Sequence of chain 1.D:
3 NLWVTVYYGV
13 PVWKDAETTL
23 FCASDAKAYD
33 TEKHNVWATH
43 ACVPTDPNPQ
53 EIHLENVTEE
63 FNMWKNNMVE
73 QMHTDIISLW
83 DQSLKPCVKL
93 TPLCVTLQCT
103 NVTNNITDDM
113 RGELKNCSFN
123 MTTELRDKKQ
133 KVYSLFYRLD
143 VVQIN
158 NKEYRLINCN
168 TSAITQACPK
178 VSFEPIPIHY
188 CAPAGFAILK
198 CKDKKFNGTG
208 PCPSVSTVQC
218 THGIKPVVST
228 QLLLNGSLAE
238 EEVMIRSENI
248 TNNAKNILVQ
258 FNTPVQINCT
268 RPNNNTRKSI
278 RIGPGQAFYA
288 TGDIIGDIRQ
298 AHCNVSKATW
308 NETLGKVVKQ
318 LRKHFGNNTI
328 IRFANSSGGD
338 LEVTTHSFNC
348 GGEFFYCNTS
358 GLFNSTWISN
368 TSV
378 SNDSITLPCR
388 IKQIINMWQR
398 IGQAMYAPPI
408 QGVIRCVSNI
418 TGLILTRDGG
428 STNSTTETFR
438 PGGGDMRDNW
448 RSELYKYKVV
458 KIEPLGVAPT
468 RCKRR

This protein binds this small molecule.
Small molecule (SMILES): CC(=O)N[C@@H]1[C@@H](O)[C@H](O)[C@@H](CO)O[C@H]1O

Binding-site contacts:
Ligand atom O5 contacts residue PRO261 of chain 1.D at 3.9 Å.
Ligand atom C5 contacts residue ASN416 of chain 1.D at 3.7 Å.
Ligand atom C4 contacts residue ASN416 of chain 1.D at 4.2 Å.
Ligand atom C8 contacts residue ASN416 of chain 1.D at 4.3 Å.
Ligand atom C1 contacts residue ASN416 of chain 1.D at 1.4 Å.
Ligand atom N2 contacts residue ASN416 of chain 1.D at 2.9 Å (h-bond).
Ligand atom O5 contacts residue ASN416 of chain 1.D at 2.4 Å (h-bond).
Ligand atom O7 contacts residue ASN416 of chain 1.D at 3.3 Å (h-bond).
Ligand atom C8 contacts residue NAG1 of chain 1.T at 3.3 Å.
Ligand atom C7 contacts residue ASN232 of chain 1.D at 4.0 Å.
Ligand atom O7 contacts residue ASN232 of chain 1.D at 4.0 Å.
Ligand atom C8 contacts residue ASN232 of chain 1.D at 3.3 Å.
Ligand atom C7 contacts residue ASN416 of chain 1.D at 3.2 Å.
Ligand atom C3 contacts residue ASN416 of chain 1.D at 3.8 Å.
Ligand atom C2 contacts residue ASN416 of chain 1.D at 2.5 Å.